Binding-site contacts:
Ligand atom C8 contacts residue PHE90 of chain 32.A at 3.9 Å (hydrophobic).
Ligand atom C3 contacts residue ASN67 of chain 32.A at 3.8 Å.
Ligand atom C8 contacts residue MET118 of chain 32.A at 4.3 Å (hydrophobic).
Ligand atom C8 contacts residue ASN67 of chain 32.A at 4.2 Å.
Ligand atom C1 contacts residue ASN67 of chain 32.A at 1.4 Å.
Ligand atom N2 contacts residue ASN67 of chain 32.A at 2.9 Å (h-bond).
Ligand atom O5 contacts residue ASN67 of chain 32.A at 2.4 Å (h-bond).
Ligand atom C2 contacts residue ASN67 of chain 32.A at 2.5 Å.
Ligand atom C4 contacts residue ASN67 of chain 32.A at 4.2 Å.
Ligand atom O7 contacts residue ASN67 of chain 32.A at 4.1 Å.
Ligand atom C7 contacts residue ASN67 of chain 32.A at 3.7 Å.
Ligand atom C5 contacts residue ASN67 of chain 32.A at 3.7 Å.

Sequence of chain 32.A:
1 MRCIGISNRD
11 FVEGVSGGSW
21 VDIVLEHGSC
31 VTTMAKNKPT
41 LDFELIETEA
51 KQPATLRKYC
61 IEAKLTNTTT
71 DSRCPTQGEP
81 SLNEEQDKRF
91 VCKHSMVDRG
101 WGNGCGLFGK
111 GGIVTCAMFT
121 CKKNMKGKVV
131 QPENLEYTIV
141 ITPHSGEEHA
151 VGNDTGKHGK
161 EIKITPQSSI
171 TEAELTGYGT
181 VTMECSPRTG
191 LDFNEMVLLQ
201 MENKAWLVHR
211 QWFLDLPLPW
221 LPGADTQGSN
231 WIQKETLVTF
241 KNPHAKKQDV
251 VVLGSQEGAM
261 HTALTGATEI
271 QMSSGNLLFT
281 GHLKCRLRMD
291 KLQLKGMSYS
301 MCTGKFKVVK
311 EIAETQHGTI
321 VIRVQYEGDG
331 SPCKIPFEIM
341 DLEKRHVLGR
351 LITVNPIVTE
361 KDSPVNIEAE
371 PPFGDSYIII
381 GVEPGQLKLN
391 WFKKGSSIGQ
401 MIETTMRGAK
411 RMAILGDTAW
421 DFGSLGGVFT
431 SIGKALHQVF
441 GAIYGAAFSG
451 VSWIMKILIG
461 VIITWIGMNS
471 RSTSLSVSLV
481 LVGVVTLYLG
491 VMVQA

The small molecule below binds the protein below.
Small molecule (SMILES): CC(=O)N[C@@H]1[C@@H](O)[C@H](O)[C@@H](CO)O[C@H]1O